Sequence of chain 3.A:
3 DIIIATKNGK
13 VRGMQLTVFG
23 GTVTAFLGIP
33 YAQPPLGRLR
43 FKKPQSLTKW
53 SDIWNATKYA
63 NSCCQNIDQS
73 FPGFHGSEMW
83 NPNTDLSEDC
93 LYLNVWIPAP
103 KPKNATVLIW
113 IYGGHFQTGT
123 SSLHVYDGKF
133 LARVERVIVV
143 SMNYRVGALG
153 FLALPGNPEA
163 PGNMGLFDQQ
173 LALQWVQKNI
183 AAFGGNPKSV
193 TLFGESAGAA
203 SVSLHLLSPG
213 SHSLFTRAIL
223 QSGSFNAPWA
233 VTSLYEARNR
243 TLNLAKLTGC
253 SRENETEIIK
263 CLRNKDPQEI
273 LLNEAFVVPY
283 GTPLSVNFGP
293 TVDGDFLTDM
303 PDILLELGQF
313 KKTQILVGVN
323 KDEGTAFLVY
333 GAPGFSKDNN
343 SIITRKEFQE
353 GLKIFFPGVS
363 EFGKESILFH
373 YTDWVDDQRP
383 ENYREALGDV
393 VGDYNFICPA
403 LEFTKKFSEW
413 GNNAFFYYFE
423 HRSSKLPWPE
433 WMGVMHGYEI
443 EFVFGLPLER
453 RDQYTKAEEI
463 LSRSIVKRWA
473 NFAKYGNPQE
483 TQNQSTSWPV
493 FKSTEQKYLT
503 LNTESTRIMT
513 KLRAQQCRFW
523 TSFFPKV

Binding-site contacts:
Ligand atom O5 contacts residue ASN245 of chain 3.A at 4.1 Å.
Ligand atom O5 contacts residue ASN241 of chain 3.A at 2.5 Å (h-bond).
Ligand atom C5 contacts residue PHE278 of chain 3.A at 3.9 Å (hydrophobic).
Ligand atom C4 contacts residue ASN241 of chain 3.A at 4.3 Å.
Ligand atom C6 contacts residue LEU249 of chain 3.A at 3.6 Å (hydrophobic).
Ligand atom O5 contacts residue PRO281 of chain 3.A at 4.4 Å.
Ligand atom C7 contacts residue PRO281 of chain 3.A at 4.4 Å (hydrophobic).
Ligand atom O5 contacts residue ASN245 of chain 3.A at 3.3 Å (h-bond).
Ligand atom C5 contacts residue ASN245 of chain 3.A at 4.1 Å.
Ligand atom O3 contacts residue PRO281 of chain 3.A at 4.3 Å.
Ligand atom C3 contacts residue ASN241 of chain 3.A at 3.8 Å.
Ligand atom O7 contacts residue ASN241 of chain 3.A at 4.3 Å.
Ligand atom C7 contacts residue ASN241 of chain 3.A at 3.7 Å.
Ligand atom C5 contacts residue ASN245 of chain 3.A at 3.9 Å.
Ligand atom C1 contacts residue ASN245 of chain 3.A at 4.3 Å.
Ligand atom C5 contacts residue PRO281 of chain 3.A at 4.4 Å (hydrophobic).
Ligand atom O7 contacts residue PRO281 of chain 3.A at 3.3 Å.
Ligand atom O3 contacts residue VAL280 of chain 3.A at 4.1 Å.
Ligand atom C4 contacts residue PHE278 of chain 3.A at 3.1 Å (hydrophobic).
Ligand atom C3 contacts residue PRO281 of chain 3.A at 4.2 Å (hydrophobic).
Ligand atom C5 contacts residue ASN241 of chain 3.A at 3.8 Å.
Ligand atom C3 contacts residue PHE278 of chain 3.A at 3.9 Å (hydrophobic).
Ligand atom O3 contacts residue PHE278 of chain 3.A at 4.2 Å.
Ligand atom O4 contacts residue PHE278 of chain 3.A at 3.6 Å.
Ligand atom C1 contacts residue ASN245 of chain 3.A at 3.9 Å.
Ligand atom C6 contacts residue ASN245 of chain 3.A at 4.2 Å.
Ligand atom O6 contacts residue ASN245 of chain 3.A at 4.4 Å.
Ligand atom C6 contacts residue PHE278 of chain 3.A at 4.4 Å (hydrophobic).
Ligand atom C2 contacts residue ASN241 of chain 3.A at 2.5 Å.
Ligand atom C1 contacts residue ASN241 of chain 3.A at 1.5 Å.
Ligand atom C8 contacts residue LYS248 of chain 3.A at 3.7 Å.
Ligand atom O3 contacts residue PRO281 of chain 3.A at 3.8 Å.
Ligand atom N2 contacts residue ASN241 of chain 3.A at 2.9 Å (h-bond).
Ligand atom O2 contacts residue PRO281 of chain 3.A at 3.7 Å.
Ligand atom C6 contacts residue ASN245 of chain 3.A at 3.3 Å.

The small molecule below binds the protein below.
Small molecule (SMILES): CC(=O)N[C@H]1[C@H](O[C@H]2[C@H](O)[C@@H](NC(C)=O)CO[C@@H]2CO[C@H]2O[C@@H](C)[C@@H](O)[C@@H](O)[C@@H]2O)O[C@H](CO)[C@@H](O)[C@@H]1O